The small molecule below binds the protein below.
Small molecule (SMILES): CC(=O)N[C@@H]1[C@@H](O)[C@H](O)[C@@H](CO)O[C@H]1O

Sequence of chain 1.A:
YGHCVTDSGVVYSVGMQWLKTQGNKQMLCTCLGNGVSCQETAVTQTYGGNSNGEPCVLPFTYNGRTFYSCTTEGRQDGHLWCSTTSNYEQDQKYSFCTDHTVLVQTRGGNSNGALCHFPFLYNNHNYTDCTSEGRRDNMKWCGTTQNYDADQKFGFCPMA

Binding-site contacts:
Ligand atom C7 contacts residue ASN124 of chain 1.A at 4.1 Å.
Ligand atom N2 contacts residue LEU121 of chain 1.A at 3.2 Å.
Ligand atom O6 contacts residue ASN126 of chain 1.A at 3.4 Å (h-bond).
Ligand atom C8 contacts residue HIS125 of chain 1.A at 4.4 Å.
Ligand atom C5 contacts residue ASN126 of chain 1.A at 3.7 Å.
Ligand atom C8 contacts residue LEU121 of chain 1.A at 3.6 Å (hydrophobic).
Ligand atom C1 contacts residue ASN126 of chain 1.A at 1.5 Å.
Ligand atom C3 contacts residue ASN126 of chain 1.A at 3.8 Å.
Ligand atom C2 contacts residue ASN126 of chain 1.A at 2.4 Å.
Ligand atom C2 contacts residue LEU121 of chain 1.A at 4.1 Å (hydrophobic).
Ligand atom C1 contacts residue LEU121 of chain 1.A at 3.8 Å (hydrophobic).
Ligand atom O7 contacts residue ASN124 of chain 1.A at 4.5 Å.
Ligand atom O5 contacts residue ASN126 of chain 1.A at 2.4 Å (h-bond).
Ligand atom C7 contacts residue ASN126 of chain 1.A at 3.5 Å.
Ligand atom C4 contacts residue ASN126 of chain 1.A at 4.2 Å.
Ligand atom O7 contacts residue ASN126 of chain 1.A at 3.7 Å.
Ligand atom N2 contacts residue ASN126 of chain 1.A at 2.9 Å (h-bond).
Ligand atom C6 contacts residue ASN126 of chain 1.A at 4.2 Å.
Ligand atom C7 contacts residue LEU121 of chain 1.A at 3.8 Å (hydrophobic).
Ligand atom C8 contacts residue ASN124 of chain 1.A at 3.0 Å.